Sequence of chain 1.G:
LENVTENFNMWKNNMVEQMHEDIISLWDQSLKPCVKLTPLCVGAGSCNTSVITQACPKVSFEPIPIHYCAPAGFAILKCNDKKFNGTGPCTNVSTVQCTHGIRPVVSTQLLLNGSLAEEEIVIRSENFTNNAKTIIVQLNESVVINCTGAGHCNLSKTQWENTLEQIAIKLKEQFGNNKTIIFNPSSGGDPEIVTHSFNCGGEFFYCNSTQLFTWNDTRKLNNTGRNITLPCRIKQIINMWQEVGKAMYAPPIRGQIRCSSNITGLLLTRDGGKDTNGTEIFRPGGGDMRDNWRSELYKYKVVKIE

A small-molecule ligand and the protein it binds are described below.
Small molecule (SMILES): CC(=O)N[C@@H]1[C@@H](O)[C@H](O)[C@@H](CO)O[C@H]1O

Binding-site contacts:
Ligand atom C7 contacts residue ASN153 of chain 1.G at 3.4 Å.
Ligand atom C1 contacts residue SER267 of chain 1.G at 3.7 Å.
Ligand atom O6 contacts residue SER267 of chain 1.G at 3.4 Å (h-bond).
Ligand atom C1 contacts residue ASN153 of chain 1.G at 1.4 Å.
Ligand atom O5 contacts residue SER267 of chain 1.G at 3.6 Å (h-bond).
Ligand atom C1 contacts residue VAL151 of chain 1.G at 4.1 Å (hydrophobic).
Ligand atom C2 contacts residue ASN153 of chain 1.G at 2.4 Å.
Ligand atom C3 contacts residue ASN153 of chain 1.G at 3.7 Å.
Ligand atom O7 contacts residue ASN153 of chain 1.G at 4.5 Å.
Ligand atom C8 contacts residue ASN153 of chain 1.G at 3.2 Å.
Ligand atom N2 contacts residue VAL151 of chain 1.G at 4.2 Å.
Ligand atom C5 contacts residue ARG265 of chain 1.G at 4.2 Å.
Ligand atom C5 contacts residue SER267 of chain 1.G at 3.9 Å.
Ligand atom O5 contacts residue ARG265 of chain 1.G at 3.2 Å (salt-bridge).
Ligand atom O7 contacts residue ASN234 of chain 1.G at 3.7 Å.
Ligand atom C4 contacts residue ASN153 of chain 1.G at 4.2 Å.
Ligand atom O6 contacts residue ARG265 of chain 1.G at 3.5 Å (salt-bridge).
Ligand atom O7 contacts residue ASN161 of chain 1.G at 4.4 Å.
Ligand atom C6 contacts residue ARG265 of chain 1.G at 3.9 Å.
Ligand atom O5 contacts residue ASN153 of chain 1.G at 2.3 Å (h-bond).
Ligand atom C6 contacts residue SER267 of chain 1.G at 4.2 Å.
Ligand atom N2 contacts residue ASN153 of chain 1.G at 2.8 Å (h-bond).
Ligand atom C8 contacts residue ASN161 of chain 1.G at 3.9 Å.
Ligand atom C1 contacts residue ARG265 of chain 1.G at 3.9 Å.
Ligand atom C5 contacts residue ASN153 of chain 1.G at 3.6 Å.